Sequence of chain 4.A:
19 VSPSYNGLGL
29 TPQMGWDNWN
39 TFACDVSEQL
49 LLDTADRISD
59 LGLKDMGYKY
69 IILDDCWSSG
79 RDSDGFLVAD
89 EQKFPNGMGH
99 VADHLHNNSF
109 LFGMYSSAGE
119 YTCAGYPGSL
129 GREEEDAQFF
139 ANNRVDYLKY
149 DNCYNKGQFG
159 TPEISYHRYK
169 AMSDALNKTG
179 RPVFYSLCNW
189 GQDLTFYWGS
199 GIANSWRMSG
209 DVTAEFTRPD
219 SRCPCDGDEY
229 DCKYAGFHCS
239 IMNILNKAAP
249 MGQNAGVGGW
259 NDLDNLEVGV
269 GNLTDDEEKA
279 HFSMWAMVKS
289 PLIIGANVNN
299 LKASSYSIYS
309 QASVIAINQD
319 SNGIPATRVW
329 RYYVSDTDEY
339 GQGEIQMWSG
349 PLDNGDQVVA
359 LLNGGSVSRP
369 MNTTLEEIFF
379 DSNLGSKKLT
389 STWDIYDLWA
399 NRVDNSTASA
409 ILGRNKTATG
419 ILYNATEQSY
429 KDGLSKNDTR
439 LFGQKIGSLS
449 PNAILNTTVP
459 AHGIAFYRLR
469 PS

Binding-site contacts:
Ligand atom O3 contacts residue SER107 of chain 4.A at 4.0 Å.
Ligand atom C5 contacts residue THR424 of chain 4.A at 4.4 Å.
Ligand atom C7 contacts residue ASP63 of chain 4.A at 3.8 Å.
Ligand atom C3 contacts residue ASP63 of chain 4.A at 3.5 Å.
Ligand atom O7 contacts residue THR424 of chain 4.A at 3.8 Å.
Ligand atom C8 contacts residue ASP63 of chain 4.A at 3.9 Å.
Ligand atom C8 contacts residue THR417 of chain 4.A at 3.5 Å.
Ligand atom N2 contacts residue ASP63 of chain 4.A at 2.8 Å (salt-bridge).
Ligand atom C1 contacts residue GLU425 of chain 4.A at 4.4 Å.
Ligand atom O5 contacts residue GLU425 of chain 4.A at 3.8 Å.
Ligand atom O7 contacts residue ASN422 of chain 4.A at 3.2 Å (h-bond).
Ligand atom C2 contacts residue ASN422 of chain 4.A at 2.5 Å.
Ligand atom O7 contacts residue SER107 of chain 4.A at 3.5 Å (h-bond).
Ligand atom O6 contacts residue THR424 of chain 4.A at 4.2 Å.
Ligand atom C3 contacts residue ASN422 of chain 4.A at 3.9 Å.
Ligand atom C5 contacts residue ASN422 of chain 4.A at 3.7 Å.
Ligand atom N2 contacts residue ASN422 of chain 4.A at 2.9 Å (h-bond).
Ligand atom C8 contacts residue THR424 of chain 4.A at 3.9 Å.
Ligand atom O6 contacts residue GLU425 of chain 4.A at 3.7 Å.
Ligand atom C2 contacts residue ASP63 of chain 4.A at 3.5 Å.
Ligand atom C7 contacts residue ASN422 of chain 4.A at 3.3 Å.
Ligand atom C4 contacts residue ASN422 of chain 4.A at 4.3 Å.
Ligand atom C1 contacts residue ASP63 of chain 4.A at 3.7 Å.
Ligand atom C7 contacts residue SER107 of chain 4.A at 4.4 Å.
Ligand atom O3 contacts residue ASP63 of chain 4.A at 4.3 Å.
Ligand atom C1 contacts residue ASN422 of chain 4.A at 1.4 Å.
Ligand atom C7 contacts residue THR417 of chain 4.A at 3.9 Å.
Ligand atom O4 contacts residue ASP63 of chain 4.A at 4.3 Å.
Ligand atom C8 contacts residue GLY60 of chain 4.A at 4.2 Å.
Ligand atom C7 contacts residue THR424 of chain 4.A at 4.0 Å.
Ligand atom O7 contacts residue THR417 of chain 4.A at 3.3 Å.
Ligand atom O5 contacts residue ASN422 of chain 4.A at 2.4 Å (h-bond).

The small molecule below binds the protein below.
Small molecule (SMILES): CC(=O)N[C@H]1[C@H](O[C@H]2[C@H](O)[C@@H](NC(C)=O)CO[C@@H]2CO)O[C@H](CO)[C@@H](O)[C@@H]1O